Sequence of chain 12.A:
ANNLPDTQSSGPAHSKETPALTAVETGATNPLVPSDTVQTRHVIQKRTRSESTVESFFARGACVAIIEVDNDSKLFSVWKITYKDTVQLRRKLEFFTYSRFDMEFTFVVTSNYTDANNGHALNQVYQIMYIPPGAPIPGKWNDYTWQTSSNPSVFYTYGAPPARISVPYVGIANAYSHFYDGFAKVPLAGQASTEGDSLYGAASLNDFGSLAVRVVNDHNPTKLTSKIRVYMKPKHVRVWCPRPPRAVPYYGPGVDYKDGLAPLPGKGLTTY

Sequence of chain 12.C:
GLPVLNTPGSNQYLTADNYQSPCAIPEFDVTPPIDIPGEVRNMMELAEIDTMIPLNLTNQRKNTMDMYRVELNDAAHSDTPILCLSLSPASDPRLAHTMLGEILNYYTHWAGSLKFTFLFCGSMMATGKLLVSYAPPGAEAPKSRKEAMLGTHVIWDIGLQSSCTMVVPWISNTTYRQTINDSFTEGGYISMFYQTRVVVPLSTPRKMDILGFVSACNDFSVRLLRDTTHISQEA

A small-molecule ligand and the protein it binds are described below.
Small molecule (SMILES): COc1ccc(OCc2ccc(COc3c(Cl)cccc3Cl)cc2)c(Cl)c1

Binding-site contacts:
Ligand atom CL2 contacts residue ILE25 of chain 12.C at 3.4 Å.
Ligand atom C1 contacts residue TYR205 of chain 12.A at 3.8 Å (hydrophobic).
Ligand atom C12 contacts residue PHE134 of chain 12.A at 3.8 Å (hydrophobic).
Ligand atom C16 contacts residue TYR159 of chain 12.A at 3.8 Å (hydrophobic).
Ligand atom C21 contacts residue TYR205 of chain 12.A at 3.8 Å (hydrophobic).
Ligand atom C7 contacts residue PHE237 of chain 12.A at 3.5 Å (hydrophobic).
Ligand atom CL3 contacts residue LEU240 of chain 12.A at 3.8 Å.
Ligand atom C2 contacts residue PHE237 of chain 12.A at 3.6 Å (hydrophobic).
Ligand atom CL2 contacts residue ALA24 of chain 12.C at 3.5 Å.
Ligand atom C21 contacts residue HIS207 of chain 12.A at 3.6 Å.
Ligand atom C20 contacts residue LEU240 of chain 12.A at 3.8 Å (hydrophobic).
Ligand atom O1 contacts residue MET132 of chain 12.A at 3.7 Å.
Ligand atom C13 contacts residue MET132 of chain 12.A at 3.4 Å (hydrophobic).
Ligand atom C3 contacts residue MET132 of chain 12.A at 3.7 Å (hydrophobic).
Ligand atom C6 contacts residue TYR112 of chain 12.A at 3.7 Å (hydrophobic).
Ligand atom C16 contacts residue ALA24 of chain 12.C at 3.8 Å (hydrophobic).
Ligand atom C10 contacts residue TYR159 of chain 12.A at 3.5 Å (hydrophobic).
Ligand atom C14 contacts residue TYR159 of chain 12.A at 3.5 Å (hydrophobic).
Ligand atom O3 contacts residue TYR112 of chain 12.A at 3.6 Å.
Ligand atom C11 contacts residue ILE110 of chain 12.A at 3.8 Å (hydrophobic).
Ligand atom C7 contacts residue MET132 of chain 12.A at 3.3 Å (hydrophobic).
Ligand atom C13 contacts residue ILE110 of chain 12.A at 3.7 Å (hydrophobic).
Ligand atom C9 contacts residue PHE237 of chain 12.A at 3.7 Å (hydrophobic).
Ligand atom O1 contacts residue ILE110 of chain 12.A at 3.7 Å.
Ligand atom C5 contacts residue TYR112 of chain 12.A at 3.5 Å (hydrophobic).
Ligand atom C13 contacts residue PHE134 of chain 12.A at 3.7 Å (hydrophobic).
Ligand atom O3 contacts residue PHE130 of chain 12.A at 3.6 Å.
Ligand atom O2 contacts residue VAL196 of chain 12.A at 3.4 Å.
Ligand atom C12 contacts residue ILE110 of chain 12.A at 3.8 Å (hydrophobic).
Ligand atom CL2 contacts residue TYR159 of chain 12.A at 3.6 Å.
Ligand atom C9 contacts residue VAL199 of chain 12.A at 3.6 Å (hydrophobic).
Ligand atom C8 contacts residue MET132 of chain 12.A at 3.4 Å (hydrophobic).
Ligand atom C4 contacts residue MET132 of chain 12.A at 3.8 Å (hydrophobic).
Ligand atom C17 contacts residue ALA24 of chain 12.C at 3.7 Å (hydrophobic).
Ligand atom CL3 contacts residue PHE134 of chain 12.A at 3.8 Å.
Ligand atom C21 contacts residue SER128 of chain 12.A at 3.8 Å.
Ligand atom C20 contacts residue ILE194 of chain 12.A at 3.8 Å (hydrophobic).
Ligand atom C19 contacts residue LEU240 of chain 12.A at 3.8 Å (hydrophobic).
Ligand atom C17 contacts residue TYR159 of chain 12.A at 3.7 Å (hydrophobic).
Ligand atom O1 contacts residue PHE237 of chain 12.A at 3.8 Å.